The protein below binds the small molecule below.
Small molecule (SMILES): O[C@@H]1[C@H](O)[C@H](O)CO[C@H]1O

Binding-site contacts:
Ligand atom O2 contacts residue ASP153 of chain 1.A at 2.9 Å (salt-bridge).
Ligand atom O2 contacts residue GLY151 of chain 1.A at 3.3 Å (h-bond).
Ligand atom C1 contacts residue ASP153 of chain 1.A at 4.2 Å.
Ligand atom O3 contacts residue GLN123 of chain 1.A at 4.1 Å.
Ligand atom C2 contacts residue SER124 of chain 1.A at 4.4 Å.
Ligand atom C2 contacts residue GLY151 of chain 1.A at 3.8 Å.
Ligand atom C3 contacts residue CA1 of chain 1.C at 3.4 Å.
Ligand atom O2 contacts residue GLY152 of chain 1.A at 3.8 Å.
Ligand atom C1 contacts residue GLY152 of chain 1.A at 4.1 Å.
Ligand atom O3 contacts residue GLN150 of chain 1.A at 3.3 Å (h-bond).
Ligand atom C1 contacts residue GLY151 of chain 1.A at 3.5 Å.
Ligand atom O2 contacts residue ASP104 of chain 1.A at 2.5 Å (salt-bridge).
Ligand atom O4 contacts residue ASP105 of chain 1.A at 3.3 Å (salt-bridge).
Ligand atom C4 contacts residue GLN150 of chain 1.A at 3.6 Å.
Ligand atom C4 contacts residue SER124 of chain 1.A at 3.7 Å.
Ligand atom O1 contacts residue GLY151 of chain 1.A at 4.0 Å.
Ligand atom O4 contacts residue SER124 of chain 1.A at 3.8 Å.
Ligand atom C3 contacts residue GLN150 of chain 1.A at 4.1 Å.
Ligand atom C3 contacts residue SER124 of chain 1.A at 3.8 Å.
Ligand atom C3 contacts residue ASP105 of chain 1.A at 3.3 Å.
Ligand atom C3 contacts residue GLN123 of chain 1.A at 3.6 Å.
Ligand atom O3 contacts residue GLY151 of chain 1.A at 3.3 Å (h-bond).
Ligand atom C2 contacts residue ASP153 of chain 1.A at 4.0 Å.
Ligand atom O4 contacts residue ASN122 of chain 1.A at 3.8 Å.
Ligand atom O4 contacts residue GLN150 of chain 1.A at 3.0 Å (h-bond).
Ligand atom C5 contacts residue GLN150 of chain 1.A at 3.4 Å.
Ligand atom O2 contacts residue CA1 of chain 1.C at 2.5 Å.
Ligand atom O3 contacts residue ASP105 of chain 1.A at 2.6 Å (salt-bridge).
Ligand atom C3 contacts residue GLY151 of chain 1.A at 4.2 Å.
Ligand atom C1 contacts residue CA1 of chain 1.C at 4.1 Å.
Ligand atom O1 contacts residue GLY152 of chain 1.A at 3.5 Å.
Ligand atom O1 contacts residue ASP153 of chain 1.A at 3.6 Å.
Ligand atom C2 contacts residue CA1 of chain 1.C at 3.4 Å.
Ligand atom O3 contacts residue ASP104 of chain 1.A at 3.3 Å (salt-bridge).
Ligand atom C4 contacts residue ASP105 of chain 1.A at 4.0 Å.
Ligand atom O3 contacts residue CA1 of chain 1.C at 2.5 Å.
Ligand atom C2 contacts residue ASP104 of chain 1.A at 3.3 Å.
Ligand atom C4 contacts residue GLN123 of chain 1.A at 3.9 Å.
Ligand atom C3 contacts residue ASP104 of chain 1.A at 3.5 Å.
Ligand atom O4 contacts residue GLN123 of chain 1.A at 3.5 Å (h-bond).

Sequence of chain 1.A:
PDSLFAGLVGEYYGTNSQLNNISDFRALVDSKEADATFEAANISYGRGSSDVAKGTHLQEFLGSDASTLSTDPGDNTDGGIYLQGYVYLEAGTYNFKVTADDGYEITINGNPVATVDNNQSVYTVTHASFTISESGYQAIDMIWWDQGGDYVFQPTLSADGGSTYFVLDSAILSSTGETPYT